Sequence of chain 1.B:
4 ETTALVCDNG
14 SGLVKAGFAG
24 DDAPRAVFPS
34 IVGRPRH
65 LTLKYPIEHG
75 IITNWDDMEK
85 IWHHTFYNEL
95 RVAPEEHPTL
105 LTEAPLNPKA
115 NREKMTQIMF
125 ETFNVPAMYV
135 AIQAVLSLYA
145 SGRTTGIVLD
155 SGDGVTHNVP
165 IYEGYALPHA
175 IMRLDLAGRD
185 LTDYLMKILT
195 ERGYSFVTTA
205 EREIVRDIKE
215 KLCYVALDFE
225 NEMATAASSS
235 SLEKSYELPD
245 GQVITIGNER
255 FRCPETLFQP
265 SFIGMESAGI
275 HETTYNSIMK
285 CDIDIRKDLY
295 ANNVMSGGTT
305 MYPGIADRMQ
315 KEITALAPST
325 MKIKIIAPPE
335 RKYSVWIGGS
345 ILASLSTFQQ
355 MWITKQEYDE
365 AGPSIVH

This small molecule binds to this protein.
Small molecule (SMILES): C/C1=C/C(=O)O[C@@H]2C[C@@H](CC[C@H](C)/C=C\C=C\CC1)O[C@@](O)([C@@H]1CSC(=O)N1)C2

Binding-site contacts:
Ligand atom C3 contacts residue ARG210 of chain 1.B at 3.4 Å.
Ligand atom C12 contacts residue TYR69 of chain 1.B at 3.2 Å (hydrophobic).
Ligand atom C10 contacts residue GLU207 of chain 1.B at 3.7 Å.
Ligand atom N1 contacts residue ARG183 of chain 1.B at 3.6 Å.
Ligand atom C20 contacts residue ASP157 of chain 1.B at 3.5 Å.
Ligand atom O4 contacts residue GLU207 of chain 1.B at 2.6 Å (salt-bridge).
Ligand atom O5 contacts residue ARG210 of chain 1.B at 3.5 Å.
Ligand atom C2 contacts residue ARG210 of chain 1.B at 3.6 Å.
Ligand atom C20 contacts residue ARG183 of chain 1.B at 3.8 Å.
Ligand atom S1 contacts residue GLU207 of chain 1.B at 3.6 Å (salt-bridge).
Ligand atom C16 contacts residue ASP157 of chain 1.B at 3.4 Å.
Ligand atom O1 contacts residue LEU16 of chain 1.B at 3.7 Å.
Ligand atom C19 contacts residue ARG206 of chain 1.B at 3.5 Å.
Ligand atom C14 contacts residue GLY15 of chain 1.B at 3.8 Å.
Ligand atom C4 contacts residue ARG210 of chain 1.B at 3.2 Å.
Ligand atom C20 contacts residue ARG210 of chain 1.B at 3.6 Å.
Ligand atom O5 contacts residue ASP157 of chain 1.B at 3.4 Å (salt-bridge).
Ligand atom C19 contacts residue GLU207 of chain 1.B at 3.4 Å.
Ligand atom C21 contacts residue ARG210 of chain 1.B at 3.7 Å.
Ligand atom O3 contacts residue GLU207 of chain 1.B at 3.8 Å.
Ligand atom S1 contacts residue ARG206 of chain 1.B at 3.7 Å.
Ligand atom C17 contacts residue TYR69 of chain 1.B at 3.5 Å (hydrophobic).
Ligand atom O5 contacts residue ARG183 of chain 1.B at 3.6 Å.
Ligand atom C13 contacts residue TYR69 of chain 1.B at 3.4 Å (hydrophobic).
Ligand atom O5 contacts residue GLY182 of chain 1.B at 3.8 Å.
Ligand atom O5 contacts residue THR186 of chain 1.B at 3.0 Å (h-bond).
Ligand atom O4 contacts residue ARG210 of chain 1.B at 3.1 Å (salt-bridge).
Ligand atom C11 contacts residue LEU67 of chain 1.B at 3.8 Å (hydrophobic).
Ligand atom C11 contacts residue TYR69 of chain 1.B at 3.3 Å (hydrophobic).
Ligand atom C18 contacts residue TYR69 of chain 1.B at 3.3 Å (hydrophobic).
Ligand atom C18 contacts residue ASP157 of chain 1.B at 3.5 Å.
Ligand atom C22 contacts residue GLU207 of chain 1.B at 3.9 Å.
Ligand atom O3 contacts residue TYR69 of chain 1.B at 2.5 Å (h-bond).
Ligand atom C19 contacts residue TYR69 of chain 1.B at 3.5 Å (hydrophobic).
Ligand atom O5 contacts residue LYS213 of chain 1.B at 3.6 Å (salt-bridge).
Ligand atom C17 contacts residue GLU207 of chain 1.B at 3.8 Å.
Ligand atom C12 contacts residue ILE34 of chain 1.B at 3.6 Å (hydrophobic).
Ligand atom C22 contacts residue LEU67 of chain 1.B at 3.9 Å (hydrophobic).
Ligand atom O5 contacts residue ANP1 of chain 1.I at 3.8 Å.
Ligand atom N1 contacts residue ASP157 of chain 1.B at 2.9 Å (salt-bridge).